Binding-site contacts:
Ligand atom C25 contacts residue GLY225 of chain 2.A at 3.5 Å.
Ligand atom C11 contacts residue ASP223 of chain 2.A at 3.6 Å.
Ligand atom C7 contacts residue TYR80 of chain 2.A at 3.8 Å (hydrophobic).
Ligand atom C23 contacts residue GLN16 of chain 2.A at 3.8 Å.
Ligand atom C22 contacts residue THR15 of chain 2.A at 3.2 Å.
Ligand atom C9 contacts residue ASP35 of chain 2.A at 3.4 Å.
Ligand atom O26 contacts residue SER227 of chain 2.A at 3.3 Å (h-bond).
Ligand atom C11 contacts residue GLY225 of chain 2.A at 3.4 Å.
Ligand atom C30 contacts residue LEU118 of chain 2.A at 3.8 Å (hydrophobic).
Ligand atom C23 contacts residue TYR17 of chain 2.A at 3.3 Å (hydrophobic).
Ligand atom C30 contacts residue GLN16 of chain 2.A at 3.4 Å.
Ligand atom C9 contacts residue ASP223 of chain 2.A at 3.4 Å.
Ligand atom O26 contacts residue ALA226 of chain 2.A at 3.1 Å.
Ligand atom C8 contacts residue ASP223 of chain 2.A at 3.7 Å.
Ligand atom N5 contacts residue GLY225 of chain 2.A at 3.7 Å.
Ligand atom C21 contacts residue GLY225 of chain 2.A at 3.5 Å.
Ligand atom C15 contacts residue THR82 of chain 2.A at 3.0 Å.
Ligand atom C23 contacts residue GLY225 of chain 2.A at 3.7 Å.
Ligand atom C22 contacts residue GLY225 of chain 2.A at 3.1 Å.
Ligand atom C19 contacts residue GLY225 of chain 2.A at 3.8 Å.
Ligand atom C23 contacts residue VAL33 of chain 2.A at 3.6 Å (hydrophobic).
Ligand atom N10 contacts residue ASP223 of chain 2.A at 2.8 Å (salt-bridge).
Ligand atom C11 contacts residue ASP35 of chain 2.A at 3.2 Å.
Ligand atom C28 contacts residue PRO115 of chain 2.A at 3.4 Å (hydrophobic).
Ligand atom C24 contacts residue THR224 of chain 2.A at 3.3 Å.
Ligand atom O26 contacts residue GLY225 of chain 2.A at 3.0 Å (h-bond).
Ligand atom C3 contacts residue VAL124 of chain 2.A at 3.8 Å (hydrophobic).
Ligand atom C25 contacts residue THR224 of chain 2.A at 3.1 Å.
Ligand atom C25 contacts residue ALA226 of chain 2.A at 3.2 Å (hydrophobic).
Ligand atom C12 contacts residue GLY225 of chain 2.A at 3.3 Å.
Ligand atom O26 contacts residue THR15 of chain 2.A at 3.1 Å (h-bond).
Ligand atom C24 contacts residue TYR17 of chain 2.A at 3.3 Å (hydrophobic).
Ligand atom N20 contacts residue GLY225 of chain 2.A at 2.8 Å (h-bond).
Ligand atom N16 contacts residue THR82 of chain 2.A at 3.4 Å (h-bond).
Ligand atom C21 contacts residue THR15 of chain 2.A at 3.4 Å.
Ligand atom O13 contacts residue ALA226 of chain 2.A at 3.3 Å.
Ligand atom C1 contacts residue GLY225 of chain 2.A at 3.6 Å.
Ligand atom C9 contacts residue GLY37 of chain 2.A at 3.6 Å.
Ligand atom O13 contacts residue GLY225 of chain 2.A at 3.1 Å (h-bond).
Ligand atom N10 contacts residue ASP35 of chain 2.A at 2.9 Å (salt-bridge).

The small molecule below binds the protein below.
Small molecule (SMILES): CC(C)CN(C(=O)c1cnc(C(C)(C)C)nc1NCc1ccco1)[C@H]1CCCNC1

Sequence of chain 2.A:
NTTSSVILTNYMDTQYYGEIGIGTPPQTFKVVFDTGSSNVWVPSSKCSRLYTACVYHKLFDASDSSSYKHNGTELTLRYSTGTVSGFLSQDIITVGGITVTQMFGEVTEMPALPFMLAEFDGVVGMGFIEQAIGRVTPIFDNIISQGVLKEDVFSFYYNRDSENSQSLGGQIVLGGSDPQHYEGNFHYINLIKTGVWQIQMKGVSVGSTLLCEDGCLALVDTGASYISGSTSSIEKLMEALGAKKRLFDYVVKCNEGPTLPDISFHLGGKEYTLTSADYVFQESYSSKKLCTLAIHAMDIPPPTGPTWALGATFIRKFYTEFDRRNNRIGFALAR